Sequence of chain 1.D:
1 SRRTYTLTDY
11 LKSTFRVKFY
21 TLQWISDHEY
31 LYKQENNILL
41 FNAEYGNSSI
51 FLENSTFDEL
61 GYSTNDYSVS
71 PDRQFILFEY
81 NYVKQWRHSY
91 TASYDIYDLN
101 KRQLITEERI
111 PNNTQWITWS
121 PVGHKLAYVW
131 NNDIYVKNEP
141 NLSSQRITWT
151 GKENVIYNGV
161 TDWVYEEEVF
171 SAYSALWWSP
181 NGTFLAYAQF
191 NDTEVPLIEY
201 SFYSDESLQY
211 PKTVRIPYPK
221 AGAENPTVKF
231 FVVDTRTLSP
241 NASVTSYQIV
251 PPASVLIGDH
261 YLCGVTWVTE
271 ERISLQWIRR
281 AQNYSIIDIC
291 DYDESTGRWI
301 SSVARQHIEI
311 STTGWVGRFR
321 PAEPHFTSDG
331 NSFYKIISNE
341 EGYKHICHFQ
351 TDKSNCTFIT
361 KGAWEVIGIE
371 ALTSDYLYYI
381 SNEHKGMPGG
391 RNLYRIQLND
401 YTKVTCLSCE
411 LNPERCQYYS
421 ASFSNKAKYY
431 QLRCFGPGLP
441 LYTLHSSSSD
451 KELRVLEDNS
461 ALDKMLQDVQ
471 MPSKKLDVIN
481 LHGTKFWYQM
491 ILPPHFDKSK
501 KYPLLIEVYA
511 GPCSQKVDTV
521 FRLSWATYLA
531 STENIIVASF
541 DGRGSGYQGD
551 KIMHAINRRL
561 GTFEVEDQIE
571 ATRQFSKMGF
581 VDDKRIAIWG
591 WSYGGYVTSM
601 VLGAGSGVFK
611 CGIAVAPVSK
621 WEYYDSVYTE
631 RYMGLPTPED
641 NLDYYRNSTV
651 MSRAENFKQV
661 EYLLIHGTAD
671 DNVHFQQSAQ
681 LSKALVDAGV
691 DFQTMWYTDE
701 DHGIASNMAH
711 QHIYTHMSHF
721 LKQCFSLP

The small molecule below binds the protein below.
Small molecule (SMILES): CC(=O)N[C@H]1[C@H](O[C@H]2[C@H](O)[C@@H](NC(C)=O)CO[C@@H]2CO)O[C@H](CO)[C@@H](O)[C@@H]1O

Binding-site contacts:
Ligand atom C5 contacts residue ARG558 of chain 1.D at 3.6 Å.
Ligand atom C3 contacts residue ASN283 of chain 1.D at 3.8 Å.
Ligand atom O6 contacts residue ARG558 of chain 1.D at 3.4 Å (salt-bridge).
Ligand atom O7 contacts residue THR312 of chain 1.D at 3.7 Å.
Ligand atom C4 contacts residue ASN283 of chain 1.D at 4.2 Å.
Ligand atom C5 contacts residue ASP640 of chain 1.D at 3.9 Å.
Ligand atom C1 contacts residue ASN283 of chain 1.D at 1.4 Å.
Ligand atom O5 contacts residue ASN283 of chain 1.D at 2.4 Å (h-bond).
Ligand atom O7 contacts residue SER311 of chain 1.D at 3.5 Å (h-bond).
Ligand atom C7 contacts residue ASN283 of chain 1.D at 3.7 Å.
Ligand atom C2 contacts residue ASN283 of chain 1.D at 2.4 Å.
Ligand atom C4 contacts residue GLU639 of chain 1.D at 4.2 Å.
Ligand atom C3 contacts residue ASP640 of chain 1.D at 3.7 Å.
Ligand atom C6 contacts residue ARG558 of chain 1.D at 3.6 Å.
Ligand atom O6 contacts residue ASP640 of chain 1.D at 4.2 Å.
Ligand atom O3 contacts residue ASP640 of chain 1.D at 4.2 Å.
Ligand atom O4 contacts residue ARG558 of chain 1.D at 3.8 Å.
Ligand atom O3 contacts residue GLU639 of chain 1.D at 3.0 Å (salt-bridge).
Ligand atom N2 contacts residue ASN283 of chain 1.D at 2.9 Å (h-bond).
Ligand atom O5 contacts residue ALA281 of chain 1.D at 4.1 Å.
Ligand atom C5 contacts residue ASN283 of chain 1.D at 3.7 Å.
Ligand atom C3 contacts residue GLU639 of chain 1.D at 3.9 Å.
Ligand atom C6 contacts residue ALA281 of chain 1.D at 4.1 Å (hydrophobic).
Ligand atom C4 contacts residue ARG558 of chain 1.D at 4.3 Å.
Ligand atom C5 contacts residue ALA281 of chain 1.D at 4.3 Å (hydrophobic).
Ligand atom O7 contacts residue ASN283 of chain 1.D at 3.6 Å.
Ligand atom O4 contacts residue GLU639 of chain 1.D at 3.4 Å (salt-bridge).
Ligand atom C4 contacts residue ASP640 of chain 1.D at 4.0 Å.
Ligand atom O4 contacts residue ASP640 of chain 1.D at 3.6 Å (salt-bridge).